This small molecule binds to this protein.
Small molecule (SMILES): CSCC[C@H](NC(=O)[C@H](C)N)C(=O)N[C@@H](CCC(N)=O)C(=O)N[C@H]1CC(=O)NC1=O

Sequence of chain 1.A:
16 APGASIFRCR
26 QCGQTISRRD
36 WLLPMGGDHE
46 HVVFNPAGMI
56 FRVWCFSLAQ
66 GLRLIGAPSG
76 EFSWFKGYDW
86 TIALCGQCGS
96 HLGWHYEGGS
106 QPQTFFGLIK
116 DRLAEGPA

Binding-site contacts:
Ligand atom CB contacts residue PO41 of chain 1.G at 3.5 Å.
Ligand atom SD contacts residue HIS96 of chain 1.A at 3.7 Å.
Ligand atom C5 contacts residue TRP85 of chain 1.A at 3.7 Å (hydrophobic).
Ligand atom C contacts residue TRP79 of chain 1.A at 3.4 Å (hydrophobic).
Ligand atom C contacts residue TRP99 of chain 1.A at 3.8 Å (hydrophobic).
Ligand atom C4 contacts residue TYR101 of chain 1.A at 3.6 Å (hydrophobic).
Ligand atom N contacts residue PO41 of chain 1.G at 3.6 Å (h-bond).
Ligand atom C5 contacts residue PHE77 of chain 1.A at 3.6 Å (hydrophobic).
Ligand atom O contacts residue TRP99 of chain 1.A at 3.7 Å.
Ligand atom O5 contacts residue SER78 of chain 1.A at 3.5 Å.
Ligand atom N1 contacts residue PHE77 of chain 1.A at 2.8 Å (h-bond).
Ligand atom CA contacts residue PO41 of chain 1.G at 3.3 Å.
Ligand atom C5 contacts residue TRP79 of chain 1.A at 3.3 Å (hydrophobic).
Ligand atom O5 contacts residue TRP79 of chain 1.A at 3.1 Å (h-bond).
Ligand atom O contacts residue ASN50 of chain 1.A at 3.0 Å (h-bond).
Ligand atom CG contacts residue HIS96 of chain 1.A at 3.6 Å.
Ligand atom CA contacts residue TRP99 of chain 1.A at 3.7 Å (hydrophobic).
Ligand atom O contacts residue HIS96 of chain 1.A at 3.4 Å.
Ligand atom C5 contacts residue TYR101 of chain 1.A at 3.4 Å (hydrophobic).
Ligand atom O5 contacts residue TYR101 of chain 1.A at 2.7 Å (h-bond).
Ligand atom O5 contacts residue TRP85 of chain 1.A at 3.6 Å.
Ligand atom C contacts residue PO41 of chain 1.G at 3.1 Å.
Ligand atom O contacts residue ASN50 of chain 1.A at 3.6 Å.
Ligand atom O contacts residue ILE87 of chain 1.A at 3.7 Å.
Ligand atom N contacts residue TRP99 of chain 1.A at 3.6 Å (h-bond).
Ligand atom O5 contacts residue PHE77 of chain 1.A at 3.8 Å.
Ligand atom C4 contacts residue TRP79 of chain 1.A at 3.6 Å (hydrophobic).
Ligand atom C contacts residue PHE77 of chain 1.A at 3.6 Å (hydrophobic).
Ligand atom CA contacts residue TRP79 of chain 1.A at 3.4 Å (hydrophobic).
Ligand atom O contacts residue PRO51 of chain 1.A at 3.6 Å.
Ligand atom O contacts residue TRP79 of chain 1.A at 3.6 Å.
Ligand atom CB contacts residue HIS96 of chain 1.A at 3.6 Å.
Ligand atom CE contacts residue HIS96 of chain 1.A at 3.8 Å.
Ligand atom CB contacts residue ILE87 of chain 1.A at 3.8 Å (hydrophobic).
Ligand atom O contacts residue TRP99 of chain 1.A at 2.8 Å (h-bond).
Ligand atom N1 contacts residue TRP79 of chain 1.A at 3.4 Å.
Ligand atom CA contacts residue HIS96 of chain 1.A at 3.7 Å.
Ligand atom O contacts residue PHE77 of chain 1.A at 3.7 Å.
Ligand atom O contacts residue PO41 of chain 1.G at 2.5 Å (h-bond).
Ligand atom C4 contacts residue TRP99 of chain 1.A at 3.6 Å (hydrophobic).